Sequence of chain 1.C:
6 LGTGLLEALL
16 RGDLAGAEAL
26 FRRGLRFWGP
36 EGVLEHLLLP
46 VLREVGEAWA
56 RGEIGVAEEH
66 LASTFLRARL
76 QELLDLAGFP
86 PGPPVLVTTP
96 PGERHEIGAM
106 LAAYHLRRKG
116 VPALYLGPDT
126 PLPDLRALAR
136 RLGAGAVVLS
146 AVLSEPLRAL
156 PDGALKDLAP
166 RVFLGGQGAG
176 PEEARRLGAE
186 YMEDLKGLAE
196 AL

Binding-site contacts:
Ligand atom C2 contacts residue HIS65 of chain 1.D at 3.9 Å.
Ligand atom N9 contacts residue VAL61 of chain 1.D at 3.8 Å.
Ligand atom C1' contacts residue VAL61 of chain 1.D at 4.0 Å (hydrophobic).
Ligand atom N3 contacts residue B121 of chain 1.K at 3.7 Å.
Ligand atom C5' contacts residue HIS100 of chain 1.D at 4.0 Å.
Ligand atom O3' contacts residue TRP54 of chain 1.D at 3.4 Å.
Ligand atom N1 contacts residue PRO126 of chain 1.C at 3.6 Å.
Ligand atom N7 contacts residue B121 of chain 1.K at 3.2 Å (h-bond).
Ligand atom C2 contacts residue PRO126 of chain 1.C at 3.8 Å (hydrophobic).
Ligand atom C2' contacts residue VAL61 of chain 1.D at 3.8 Å (hydrophobic).
Ligand atom O4' contacts residue B121 of chain 1.K at 3.1 Å.
Ligand atom O2' contacts residue VAL61 of chain 1.D at 3.2 Å.
Ligand atom C5 contacts residue B121 of chain 1.K at 3.4 Å.
Ligand atom C8 contacts residue VAL61 of chain 1.D at 3.9 Å (hydrophobic).
Ligand atom N3 contacts residue VAL61 of chain 1.D at 3.3 Å.
Ligand atom C6 contacts residue B121 of chain 1.K at 3.9 Å.
Ligand atom C4' contacts residue B121 of chain 1.K at 3.1 Å.
Ligand atom C4 contacts residue VAL61 of chain 1.D at 3.6 Å (hydrophobic).
Ligand atom C1' contacts residue GLU64 of chain 1.D at 3.4 Å.
Ligand atom O2' contacts residue GLU64 of chain 1.D at 2.7 Å (salt-bridge).
Ligand atom C3' contacts residue GLU64 of chain 1.D at 4.0 Å.
Ligand atom C4' contacts residue GLU64 of chain 1.D at 3.9 Å.
Ligand atom C6 contacts residue PRO126 of chain 1.C at 3.7 Å (hydrophobic).
Ligand atom C2' contacts residue TRP54 of chain 1.D at 3.7 Å (hydrophobic).
Ligand atom C5' contacts residue B121 of chain 1.K at 2.0 Å.
Ligand atom C4 contacts residue B121 of chain 1.K at 3.8 Å.
Ligand atom O4' contacts residue GLU64 of chain 1.D at 4.0 Å.
Ligand atom C8 contacts residue B121 of chain 1.K at 3.4 Å.
Ligand atom C1' contacts residue B121 of chain 1.K at 3.6 Å.
Ligand atom C3' contacts residue TRP54 of chain 1.D at 3.4 Å (hydrophobic).
Ligand atom N1 contacts residue ASP124 of chain 1.C at 4.1 Å.
Ligand atom N3 contacts residue HIS65 of chain 1.D at 3.4 Å.
Ligand atom O3' contacts residue GLU64 of chain 1.D at 3.2 Å.
Ligand atom C2 contacts residue ASP124 of chain 1.C at 3.5 Å.
Ligand atom C2' contacts residue GLU64 of chain 1.D at 3.4 Å.
Ligand atom C2 contacts residue VAL61 of chain 1.D at 3.8 Å (hydrophobic).
Ligand atom O2' contacts residue TRP54 of chain 1.D at 3.9 Å.
Ligand atom N9 contacts residue B121 of chain 1.K at 3.9 Å.
Ligand atom C8 contacts residue TRP54 of chain 1.D at 3.7 Å (hydrophobic).
Ligand atom N6 contacts residue PRO126 of chain 1.C at 3.8 Å.

Sequence of chain 1.D:
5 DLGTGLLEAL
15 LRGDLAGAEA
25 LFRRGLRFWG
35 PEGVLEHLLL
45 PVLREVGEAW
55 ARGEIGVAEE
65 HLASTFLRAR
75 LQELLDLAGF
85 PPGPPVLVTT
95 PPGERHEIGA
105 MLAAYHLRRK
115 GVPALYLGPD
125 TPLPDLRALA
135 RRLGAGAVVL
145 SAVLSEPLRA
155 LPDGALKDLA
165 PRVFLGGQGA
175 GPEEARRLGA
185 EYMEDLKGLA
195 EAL

A small-molecule ligand and the protein it binds are described below.
Small molecule (SMILES): C[C@H]1O[C@@H](n2cnc3c(N)ncnc32)[C@H](O)[C@@H]1O